The small molecule below binds the protein below.
Small molecule (SMILES): CC(=O)N[C@@H]1[C@@H](O)[C@H](O)[C@@H](CO)O[C@H]1O

Sequence of chain 1.B:
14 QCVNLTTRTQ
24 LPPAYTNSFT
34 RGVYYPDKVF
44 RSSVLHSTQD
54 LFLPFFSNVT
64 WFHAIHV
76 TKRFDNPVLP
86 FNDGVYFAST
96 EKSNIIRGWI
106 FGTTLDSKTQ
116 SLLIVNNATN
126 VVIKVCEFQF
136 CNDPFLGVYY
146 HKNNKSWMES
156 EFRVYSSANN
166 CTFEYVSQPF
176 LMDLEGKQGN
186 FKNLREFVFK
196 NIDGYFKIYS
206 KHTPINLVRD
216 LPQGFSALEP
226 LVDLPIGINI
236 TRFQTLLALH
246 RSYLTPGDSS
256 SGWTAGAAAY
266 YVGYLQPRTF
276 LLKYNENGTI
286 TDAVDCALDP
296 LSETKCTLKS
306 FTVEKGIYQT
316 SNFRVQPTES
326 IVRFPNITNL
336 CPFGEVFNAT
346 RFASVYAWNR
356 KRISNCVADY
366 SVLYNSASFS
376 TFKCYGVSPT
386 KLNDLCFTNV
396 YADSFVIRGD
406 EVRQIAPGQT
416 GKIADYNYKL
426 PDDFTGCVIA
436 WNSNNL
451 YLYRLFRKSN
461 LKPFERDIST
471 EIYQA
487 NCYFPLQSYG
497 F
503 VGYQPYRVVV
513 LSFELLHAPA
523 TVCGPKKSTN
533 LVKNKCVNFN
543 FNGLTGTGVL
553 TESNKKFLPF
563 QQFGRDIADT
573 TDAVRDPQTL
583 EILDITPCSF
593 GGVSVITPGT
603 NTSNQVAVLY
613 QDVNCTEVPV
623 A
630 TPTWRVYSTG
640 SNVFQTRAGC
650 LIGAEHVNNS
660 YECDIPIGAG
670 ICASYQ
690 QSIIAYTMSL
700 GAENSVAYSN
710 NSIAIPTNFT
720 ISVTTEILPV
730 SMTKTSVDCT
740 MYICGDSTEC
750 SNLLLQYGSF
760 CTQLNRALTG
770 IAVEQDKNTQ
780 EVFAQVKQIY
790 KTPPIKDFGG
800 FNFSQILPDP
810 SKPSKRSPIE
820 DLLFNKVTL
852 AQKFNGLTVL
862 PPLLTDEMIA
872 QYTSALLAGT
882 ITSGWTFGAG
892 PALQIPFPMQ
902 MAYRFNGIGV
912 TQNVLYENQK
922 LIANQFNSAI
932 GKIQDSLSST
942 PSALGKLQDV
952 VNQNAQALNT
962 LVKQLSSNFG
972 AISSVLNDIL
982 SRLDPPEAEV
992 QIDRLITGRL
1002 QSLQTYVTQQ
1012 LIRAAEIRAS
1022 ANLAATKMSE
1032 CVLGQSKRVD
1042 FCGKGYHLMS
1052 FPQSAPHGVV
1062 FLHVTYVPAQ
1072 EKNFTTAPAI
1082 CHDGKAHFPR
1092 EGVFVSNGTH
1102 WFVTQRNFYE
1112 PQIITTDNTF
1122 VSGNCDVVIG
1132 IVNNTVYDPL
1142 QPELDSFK

Binding-site contacts:
Ligand atom O7 contacts residue ASN657 of chain 1.B at 3.7 Å.
Ligand atom C7 contacts residue HIS655 of chain 1.B at 3.9 Å.
Ligand atom C3 contacts residue ASN657 of chain 1.B at 3.8 Å.
Ligand atom C8 contacts residue HIS655 of chain 1.B at 3.7 Å.
Ligand atom C2 contacts residue ASN657 of chain 1.B at 2.5 Å.
Ligand atom O5 contacts residue ASN657 of chain 1.B at 2.4 Å (h-bond).
Ligand atom O7 contacts residue HIS655 of chain 1.B at 3.3 Å.
Ligand atom C4 contacts residue ASN657 of chain 1.B at 4.2 Å.
Ligand atom C7 contacts residue ASN657 of chain 1.B at 3.5 Å.
Ligand atom C1 contacts residue ASN657 of chain 1.B at 1.4 Å.
Ligand atom C5 contacts residue ASN657 of chain 1.B at 3.7 Å.
Ligand atom N2 contacts residue ASN657 of chain 1.B at 2.9 Å (h-bond).